The protein below binds the small molecule below.
Small molecule (SMILES): Nc1ncnc2c1ncn2[C@H]1C[C@H](O)[C@@H](COP(=O)(O)O)O1

Binding-site contacts:
Ligand atom C5 contacts residue PRO630 of chain 1.DA at 4.1 Å (hydrophobic).
Ligand atom C5 contacts residue PRO419 of chain 1.DA at 4.0 Å (hydrophobic).
Ligand atom C5 contacts residue SER631 of chain 1.DA at 3.9 Å.
Ligand atom C4 contacts residue PRO630 of chain 1.DA at 3.6 Å (hydrophobic).
Ligand atom N7 contacts residue PRO419 of chain 1.DA at 4.0 Å.
Ligand atom N6 contacts residue SER631 of chain 1.DA at 4.2 Å.
Ligand atom N6 contacts residue GLY638 of chain 1.DA at 3.0 Å (h-bond).
Ligand atom O1P contacts residue LYS640 of chain 1.DA at 4.4 Å.
Ligand atom C8 contacts residue SER631 of chain 1.DA at 3.8 Å.
Ligand atom N3 contacts residue PRO630 of chain 1.DA at 3.3 Å.
Ligand atom C8 contacts residue HIS629 of chain 1.DA at 3.6 Å.
Ligand atom O4' contacts residue HIS629 of chain 1.DA at 4.2 Å.
Ligand atom C6 contacts residue GLY638 of chain 1.DA at 3.9 Å.
Ligand atom O4' contacts residue PRO630 of chain 1.DA at 3.4 Å.
Ligand atom O5' contacts residue PRO630 of chain 1.DA at 3.9 Å.
Ligand atom C8 contacts residue PRO419 of chain 1.DA at 4.4 Å (hydrophobic).
Ligand atom C6 contacts residue PRO419 of chain 1.DA at 4.1 Å (hydrophobic).
Ligand atom N6 contacts residue PHE637 of chain 1.DA at 4.0 Å.
Ligand atom C1' contacts residue PRO630 of chain 1.DA at 4.0 Å (hydrophobic).
Ligand atom C6 contacts residue PRO630 of chain 1.DA at 4.3 Å (hydrophobic).
Ligand atom N1 contacts residue PRO630 of chain 1.DA at 4.0 Å.
Ligand atom C4 contacts residue SER631 of chain 1.DA at 4.4 Å.
Ligand atom N6 contacts residue VAL418 of chain 1.DA at 3.5 Å.
Ligand atom N9 contacts residue HIS629 of chain 1.DA at 4.3 Å.
Ligand atom N1 contacts residue GLY638 of chain 1.DA at 3.5 Å (h-bond).
Ligand atom C6 contacts residue SER631 of chain 1.DA at 4.3 Å.
Ligand atom P contacts residue HIS627 of chain 1.DA at 4.0 Å.
Ligand atom P contacts residue PRO630 of chain 1.DA at 4.5 Å.
Ligand atom C4 contacts residue PRO419 of chain 1.DA at 4.4 Å (hydrophobic).
Ligand atom C1' contacts residue HIS629 of chain 1.DA at 3.8 Å.
Ligand atom N1 contacts residue PRO419 of chain 1.DA at 4.4 Å.
Ligand atom C2 contacts residue PRO630 of chain 1.DA at 3.5 Å (hydrophobic).
Ligand atom O1P contacts residue PRO630 of chain 1.DA at 4.3 Å.
Ligand atom N7 contacts residue SER631 of chain 1.DA at 3.3 Å.
Ligand atom N1 contacts residue VAL418 of chain 1.DA at 4.1 Å.
Ligand atom N6 contacts residue PRO419 of chain 1.DA at 4.5 Å.
Ligand atom C2' contacts residue HIS629 of chain 1.DA at 4.5 Å.
Ligand atom N9 contacts residue PRO630 of chain 1.DA at 4.0 Å.
Ligand atom N7 contacts residue HIS629 of chain 1.DA at 4.3 Å.
Ligand atom C6 contacts residue VAL418 of chain 1.DA at 4.0 Å (hydrophobic).

Sequence of chain 1.DA:
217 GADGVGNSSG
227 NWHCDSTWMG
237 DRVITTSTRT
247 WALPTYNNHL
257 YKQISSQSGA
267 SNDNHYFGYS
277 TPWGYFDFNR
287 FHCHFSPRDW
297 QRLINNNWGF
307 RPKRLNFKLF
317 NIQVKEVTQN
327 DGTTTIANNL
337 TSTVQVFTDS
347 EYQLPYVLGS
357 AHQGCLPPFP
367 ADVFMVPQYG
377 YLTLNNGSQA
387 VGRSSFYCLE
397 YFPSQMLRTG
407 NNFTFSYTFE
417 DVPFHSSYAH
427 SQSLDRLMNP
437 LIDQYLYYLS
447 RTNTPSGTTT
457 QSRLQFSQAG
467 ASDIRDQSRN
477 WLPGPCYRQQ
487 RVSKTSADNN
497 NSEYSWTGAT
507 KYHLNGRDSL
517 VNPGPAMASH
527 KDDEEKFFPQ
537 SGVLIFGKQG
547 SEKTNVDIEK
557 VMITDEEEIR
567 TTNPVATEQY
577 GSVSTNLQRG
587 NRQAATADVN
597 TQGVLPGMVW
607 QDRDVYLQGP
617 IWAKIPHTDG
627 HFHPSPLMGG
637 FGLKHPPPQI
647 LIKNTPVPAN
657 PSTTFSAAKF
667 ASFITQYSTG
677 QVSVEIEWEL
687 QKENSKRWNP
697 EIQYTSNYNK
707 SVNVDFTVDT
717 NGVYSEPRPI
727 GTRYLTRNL